A small-molecule ligand and the protein it binds are described below.
Small molecule (SMILES): O=C1N[C@@H](c2ccc(O)cc2)c2c(-c3ccccc3)n[nH]c21

Sequence of chain 1.A:
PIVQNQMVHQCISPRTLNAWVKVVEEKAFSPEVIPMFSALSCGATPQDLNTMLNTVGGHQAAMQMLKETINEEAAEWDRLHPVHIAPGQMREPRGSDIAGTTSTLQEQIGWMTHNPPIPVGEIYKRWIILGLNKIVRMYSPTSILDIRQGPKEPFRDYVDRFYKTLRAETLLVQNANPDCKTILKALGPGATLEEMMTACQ

Binding-site contacts:
Ligand atom CAV contacts residue ASN53 of chain 1.A at 3.7 Å.
Ligand atom CAJ contacts residue ILE73 of chain 1.A at 3.9 Å (hydrophobic).
Ligand atom OAA contacts residue THR107 of chain 1.A at 3.6 Å.
Ligand atom CAH contacts residue ASN74 of chain 1.A at 3.4 Å.
Ligand atom CAF contacts residue LEU56 of chain 1.A at 3.8 Å (hydrophobic).
Ligand atom CAC contacts residue LEU56 of chain 1.A at 3.9 Å (hydrophobic).
Ligand atom CAS contacts residue ASN57 of chain 1.A at 3.8 Å.
Ligand atom OAA contacts residue ASN53 of chain 1.A at 3.5 Å (h-bond).
Ligand atom CAP contacts residue ASN74 of chain 1.A at 3.6 Å.
Ligand atom CAC contacts residue MET66 of chain 1.A at 3.6 Å (hydrophobic).
Ligand atom NAM contacts residue ASN53 of chain 1.A at 3.8 Å.
Ligand atom CAS contacts residue ASN53 of chain 1.A at 3.6 Å.
Ligand atom CAI contacts residue LYS70 of chain 1.A at 3.9 Å.
Ligand atom NAL contacts residue ASN57 of chain 1.A at 2.8 Å (h-bond).
Ligand atom NAN contacts residue ASN53 of chain 1.A at 3.7 Å.
Ligand atom NAM contacts residue THR107 of chain 1.A at 2.8 Å (h-bond).
Ligand atom CAH contacts residue LYS70 of chain 1.A at 3.7 Å.
Ligand atom CAD contacts residue LYS70 of chain 1.A at 3.8 Å.
Ligand atom NAM contacts residue ALA105 of chain 1.A at 3.4 Å (h-bond).
Ligand atom OAB contacts residue LYS70 of chain 1.A at 3.6 Å.
Ligand atom CAE contacts residue LEU56 of chain 1.A at 4.0 Å (hydrophobic).
Ligand atom CAC contacts residue LEU69 of chain 1.A at 3.9 Å (hydrophobic).
Ligand atom CAJ contacts residue EDO1 of chain 1.B at 3.7 Å.
Ligand atom CAG contacts residue ASN57 of chain 1.A at 3.4 Å.
Ligand atom CAO contacts residue ASN53 of chain 1.A at 3.4 Å.
Ligand atom CAO contacts residue ALA105 of chain 1.A at 4.0 Å (hydrophobic).
Ligand atom CAE contacts residue LYS70 of chain 1.A at 3.9 Å.
Ligand atom OAA contacts residue GLY106 of chain 1.A at 3.9 Å.
Ligand atom CAG contacts residue LYS70 of chain 1.A at 3.7 Å.
Ligand atom NAN contacts residue ASN57 of chain 1.A at 3.5 Å (h-bond).
Ligand atom CAF contacts residue TYR130 of chain 1.A at 3.9 Å (hydrophobic).
Ligand atom CAV contacts residue TYR130 of chain 1.A at 3.7 Å (hydrophobic).
Ligand atom OAB contacts residue ASN74 of chain 1.A at 3.1 Å (h-bond).
Ligand atom CAT contacts residue ASN53 of chain 1.A at 3.5 Å.
Ligand atom CAO contacts residue THR107 of chain 1.A at 3.6 Å.
Ligand atom CAP contacts residue LYS70 of chain 1.A at 3.6 Å.
Ligand atom CAU contacts residue ASN53 of chain 1.A at 3.4 Å.
Ligand atom CAH contacts residue EDO1 of chain 1.B at 3.7 Å.
Ligand atom CAD contacts residue ILE73 of chain 1.A at 3.7 Å (hydrophobic).
Ligand atom CAD contacts residue LEU56 of chain 1.A at 3.6 Å (hydrophobic).